Sequence of chain 1.A:
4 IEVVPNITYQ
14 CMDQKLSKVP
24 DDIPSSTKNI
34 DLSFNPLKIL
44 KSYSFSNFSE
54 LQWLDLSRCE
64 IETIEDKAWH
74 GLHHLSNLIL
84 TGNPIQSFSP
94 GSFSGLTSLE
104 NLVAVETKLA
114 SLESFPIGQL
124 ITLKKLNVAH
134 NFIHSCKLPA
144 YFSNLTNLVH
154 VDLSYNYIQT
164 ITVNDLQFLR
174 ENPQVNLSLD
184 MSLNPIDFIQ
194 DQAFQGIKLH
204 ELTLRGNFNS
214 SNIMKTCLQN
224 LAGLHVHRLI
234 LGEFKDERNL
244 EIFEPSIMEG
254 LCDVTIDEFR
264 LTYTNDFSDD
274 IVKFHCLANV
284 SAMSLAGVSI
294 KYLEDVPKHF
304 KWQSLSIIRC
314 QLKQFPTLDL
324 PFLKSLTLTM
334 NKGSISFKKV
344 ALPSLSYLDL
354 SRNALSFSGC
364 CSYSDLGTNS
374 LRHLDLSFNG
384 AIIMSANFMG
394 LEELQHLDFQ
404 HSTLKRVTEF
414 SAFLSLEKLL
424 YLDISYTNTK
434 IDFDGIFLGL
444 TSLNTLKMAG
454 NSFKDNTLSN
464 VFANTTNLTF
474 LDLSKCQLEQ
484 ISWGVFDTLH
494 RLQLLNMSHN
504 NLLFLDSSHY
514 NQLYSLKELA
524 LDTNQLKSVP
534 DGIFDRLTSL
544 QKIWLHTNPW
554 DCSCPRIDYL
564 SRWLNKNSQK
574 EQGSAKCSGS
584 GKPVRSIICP

Binding-site contacts:
Ligand atom C7 contacts residue ASN499 of chain 1.A at 3.3 Å.
Ligand atom C3 contacts residue ASN499 of chain 1.A at 3.8 Å.
Ligand atom C8 contacts residue TRP547 of chain 1.A at 3.4 Å (hydrophobic).
Ligand atom C1 contacts residue ASN499 of chain 1.A at 1.5 Å.
Ligand atom C5 contacts residue ASN499 of chain 1.A at 3.7 Å.
Ligand atom C2 contacts residue ASN499 of chain 1.A at 2.5 Å.
Ligand atom C5 contacts residue SER501 of chain 1.A at 3.5 Å.
Ligand atom O5 contacts residue ASN499 of chain 1.A at 2.4 Å (h-bond).
Ligand atom O6 contacts residue TYR429 of chain 1.A at 4.3 Å.
Ligand atom C1 contacts residue SER501 of chain 1.A at 3.6 Å.
Ligand atom C6 contacts residue HIS502 of chain 1.A at 3.8 Å.
Ligand atom C8 contacts residue LEU497 of chain 1.A at 4.5 Å (hydrophobic).
Ligand atom O6 contacts residue SER477 of chain 1.A at 2.9 Å (h-bond).
Ligand atom C8 contacts residue GLU521 of chain 1.A at 3.9 Å.
Ligand atom C6 contacts residue SER477 of chain 1.A at 3.6 Å.
Ligand atom C5 contacts residue SER477 of chain 1.A at 4.3 Å.
Ligand atom O5 contacts residue SER501 of chain 1.A at 3.2 Å (h-bond).
Ligand atom C6 contacts residue SER501 of chain 1.A at 3.9 Å.
Ligand atom C8 contacts residue ASN499 of chain 1.A at 4.5 Å.
Ligand atom O7 contacts residue ASN499 of chain 1.A at 3.1 Å (h-bond).
Ligand atom C6 contacts residue LYS478 of chain 1.A at 3.1 Å.
Ligand atom N2 contacts residue ASN499 of chain 1.A at 3.0 Å (h-bond).
Ligand atom O6 contacts residue LYS478 of chain 1.A at 3.1 Å (salt-bridge).
Ligand atom O5 contacts residue SER477 of chain 1.A at 3.6 Å.
Ligand atom O7 contacts residue LEU497 of chain 1.A at 4.3 Å.
Ligand atom O5 contacts residue HIS502 of chain 1.A at 4.1 Å.
Ligand atom C4 contacts residue ASN499 of chain 1.A at 4.2 Å.
Ligand atom C5 contacts residue HIS502 of chain 1.A at 4.3 Å.

The small molecule below binds the protein below.
Small molecule (SMILES): CC(=O)N[C@H]1[C@H](O[C@H]2[C@H](O)[C@@H](NC(C)=O)CO[C@@H]2CO)O[C@H](CO)[C@@H](O)[C@@H]1O